Binding-site contacts:
Ligand atom C17 contacts residue ASN35 of chain 1.B at 3.6 Å.
Ligand atom C17 contacts residue ALA105 of chain 1.B at 4.4 Å (hydrophobic).
Ligand atom C12 contacts residue THR101 of chain 1.B at 4.0 Å.
Ligand atom C18 contacts residue TRP47 of chain 1.B at 4.2 Å (hydrophobic).
Ligand atom C15 contacts residue ASN35 of chain 1.B at 4.5 Å.
Ligand atom C12 contacts residue TRP50 of chain 1.B at 4.2 Å (hydrophobic).
Ligand atom C15 contacts residue TRP104 of chain 1.B at 4.0 Å (hydrophobic).
Ligand atom C6 contacts residue SER96 of chain 1.A at 3.9 Å.
Ligand atom C3 contacts residue TRP104 of chain 1.B at 3.7 Å (hydrophobic).
Ligand atom C7 contacts residue TRP104 of chain 1.B at 4.3 Å (hydrophobic).
Ligand atom C14 contacts residue SER96 of chain 1.A at 4.5 Å.
Ligand atom C13 contacts residue ASN35 of chain 1.B at 4.3 Å.
Ligand atom C15 contacts residue PHE94 of chain 1.A at 4.5 Å (hydrophobic).
Ligand atom O17 contacts residue ASN35 of chain 1.B at 3.4 Å (h-bond).
Ligand atom C16 contacts residue TRP104 of chain 1.B at 3.9 Å (hydrophobic).
Ligand atom C19 contacts residue TRP50 of chain 1.B at 3.5 Å (hydrophobic).
Ligand atom C17 contacts residue GLY99 of chain 1.B at 4.5 Å.
Ligand atom C16 contacts residue PHE94 of chain 1.A at 4.5 Å (hydrophobic).
Ligand atom C14 contacts residue TRP104 of chain 1.B at 4.3 Å (hydrophobic).
Ligand atom C7 contacts residue SER96 of chain 1.A at 3.6 Å.
Ligand atom C15 contacts residue PRO101 of chain 1.A at 3.8 Å (hydrophobic).
Ligand atom C13 contacts residue TRP50 of chain 1.B at 4.5 Å (hydrophobic).
Ligand atom O17 contacts residue GLY99 of chain 1.B at 3.3 Å.
Ligand atom C18 contacts residue TRP50 of chain 1.B at 3.4 Å (hydrophobic).
Ligand atom C16 contacts residue ASN35 of chain 1.B at 3.6 Å.
Ligand atom O3 contacts residue TRP104 of chain 1.B at 3.7 Å.
Ligand atom C17 contacts residue TRP104 of chain 1.B at 4.3 Å (hydrophobic).
Ligand atom C7 contacts residue PRO101 of chain 1.A at 4.1 Å (hydrophobic).
Ligand atom C15 contacts residue SER96 of chain 1.A at 3.7 Å.
Ligand atom C2 contacts residue TRP104 of chain 1.B at 4.1 Å (hydrophobic).
Ligand atom C11 contacts residue TRP50 of chain 1.B at 3.7 Å (hydrophobic).
Ligand atom C4 contacts residue TRP104 of chain 1.B at 3.6 Å (hydrophobic).
Ligand atom C18 contacts residue ASN35 of chain 1.B at 3.5 Å.
Ligand atom O17 contacts residue ALA105 of chain 1.B at 4.0 Å.
Ligand atom C16 contacts residue ALA105 of chain 1.B at 4.2 Å (hydrophobic).

Sequence of chain 1.A:
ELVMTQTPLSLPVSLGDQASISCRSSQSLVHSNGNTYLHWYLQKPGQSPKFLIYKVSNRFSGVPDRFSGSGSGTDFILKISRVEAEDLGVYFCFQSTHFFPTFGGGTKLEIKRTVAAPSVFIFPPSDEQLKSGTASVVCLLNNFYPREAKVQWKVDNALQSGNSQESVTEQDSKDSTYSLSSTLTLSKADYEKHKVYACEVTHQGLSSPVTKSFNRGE

Sequence of chain 1.B:
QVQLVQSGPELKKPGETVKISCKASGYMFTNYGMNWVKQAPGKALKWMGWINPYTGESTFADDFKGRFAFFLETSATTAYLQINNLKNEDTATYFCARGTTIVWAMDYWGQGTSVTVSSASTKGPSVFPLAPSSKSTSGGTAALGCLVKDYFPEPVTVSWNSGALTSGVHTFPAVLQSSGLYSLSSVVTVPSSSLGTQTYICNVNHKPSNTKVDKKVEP

This small molecule binds to this protein.
Small molecule (SMILES): C[C@]12CCC(=O)C[C@H]1CC[C@@H]1[C@@H]2CC[C@]2(C)C(=O)CC[C@@H]12